Sequence of chain 1.B:
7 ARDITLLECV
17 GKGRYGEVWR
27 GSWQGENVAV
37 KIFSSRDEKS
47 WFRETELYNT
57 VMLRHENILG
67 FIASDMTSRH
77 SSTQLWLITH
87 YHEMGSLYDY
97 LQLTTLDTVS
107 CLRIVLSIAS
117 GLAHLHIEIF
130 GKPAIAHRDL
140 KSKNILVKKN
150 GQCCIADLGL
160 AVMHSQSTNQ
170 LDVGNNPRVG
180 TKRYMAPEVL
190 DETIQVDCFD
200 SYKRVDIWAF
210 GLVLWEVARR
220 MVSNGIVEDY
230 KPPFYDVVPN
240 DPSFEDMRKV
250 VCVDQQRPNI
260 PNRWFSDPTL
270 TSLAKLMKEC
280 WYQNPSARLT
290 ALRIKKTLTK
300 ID

Binding-site contacts:
Ligand atom N08 contacts residue TYR87 of chain 1.B at 3.8 Å.
Ligand atom N08 contacts residue HIS88 of chain 1.B at 3.0 Å (h-bond).
Ligand atom C32 contacts residue ASP156 of chain 1.B at 3.8 Å.
Ligand atom C04 contacts residue VAL24 of chain 1.B at 3.9 Å (hydrophobic).
Ligand atom C24 contacts residue LEU145 of chain 1.B at 3.9 Å (hydrophobic).
Ligand atom C12 contacts residue VAL16 of chain 1.B at 3.8 Å (hydrophobic).
Ligand atom C21 contacts residue VAL16 of chain 1.B at 3.8 Å (hydrophobic).
Ligand atom C10 contacts residue LEU145 of chain 1.B at 4.0 Å (hydrophobic).
Ligand atom C22 contacts residue GLY91 of chain 1.B at 3.5 Å.
Ligand atom C14 contacts residue GLY91 of chain 1.B at 3.8 Å.
Ligand atom C01 contacts residue LYS37 of chain 1.B at 3.6 Å.
Ligand atom C26 contacts residue LEU145 of chain 1.B at 4.0 Å (hydrophobic).
Ligand atom C13 contacts residue TYR87 of chain 1.B at 3.7 Å (hydrophobic).
Ligand atom C16 contacts residue ASP95 of chain 1.B at 3.4 Å.
Ligand atom C01 contacts residue LEU83 of chain 1.B at 3.6 Å (hydrophobic).
Ligand atom O02 contacts residue LYS37 of chain 1.B at 3.6 Å.
Ligand atom C04 contacts residue ALA35 of chain 1.B at 3.8 Å (hydrophobic).
Ligand atom C06 contacts residue LEU145 of chain 1.B at 3.9 Å (hydrophobic).
Ligand atom O31 contacts residue LYS37 of chain 1.B at 3.6 Å.
Ligand atom C13 contacts residue VAL16 of chain 1.B at 3.8 Å (hydrophobic).
Ligand atom C01 contacts residue ALA35 of chain 1.B at 3.6 Å (hydrophobic).
Ligand atom C29 contacts residue ALA155 of chain 1.B at 3.9 Å (hydrophobic).
Ligand atom C29 contacts residue LYS142 of chain 1.B at 3.5 Å.
Ligand atom O28 contacts residue ALA155 of chain 1.B at 3.7 Å.
Ligand atom C04 contacts residue THR85 of chain 1.B at 4.0 Å.
Ligand atom C22 contacts residue ASP95 of chain 1.B at 3.5 Å.
Ligand atom C07 contacts residue HIS86 of chain 1.B at 4.0 Å.
Ligand atom C09 contacts residue HIS88 of chain 1.B at 3.1 Å.
Ligand atom C25 contacts residue VAL24 of chain 1.B at 4.0 Å (hydrophobic).
Ligand atom C09 contacts residue TYR87 of chain 1.B at 3.9 Å (hydrophobic).
Ligand atom C12 contacts residue HIS88 of chain 1.B at 3.9 Å.
Ligand atom C29 contacts residue ASN143 of chain 1.B at 3.5 Å.
Ligand atom C01 contacts residue THR85 of chain 1.B at 3.4 Å.
Ligand atom C07 contacts residue ALA35 of chain 1.B at 3.7 Å (hydrophobic).
Ligand atom C23 contacts residue GLY91 of chain 1.B at 3.5 Å.
Ligand atom C32 contacts residue LEU83 of chain 1.B at 3.9 Å (hydrophobic).
Ligand atom C32 contacts residue GLU50 of chain 1.B at 3.6 Å.
Ligand atom C12 contacts residue TYR87 of chain 1.B at 3.4 Å (hydrophobic).
Ligand atom C11 contacts residue GLY91 of chain 1.B at 3.9 Å.
Ligand atom C07 contacts residue LEU145 of chain 1.B at 3.6 Å (hydrophobic).

A protein and the small-molecule ligand that binds it are described below.
Small molecule (SMILES): COc1cc(-c2cncc(-c3ccc(C4CCN(C)CC4)cc3)c2C)cc(OC)c1OC